Sequence of chain 1.C:
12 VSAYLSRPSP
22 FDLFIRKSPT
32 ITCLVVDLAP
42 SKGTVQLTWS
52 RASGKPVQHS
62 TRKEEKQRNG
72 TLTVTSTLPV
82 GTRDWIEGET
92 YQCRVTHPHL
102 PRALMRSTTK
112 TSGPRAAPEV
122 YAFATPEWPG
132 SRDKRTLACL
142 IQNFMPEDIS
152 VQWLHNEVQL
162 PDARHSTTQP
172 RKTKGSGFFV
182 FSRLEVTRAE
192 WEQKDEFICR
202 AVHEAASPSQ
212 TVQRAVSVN

Binding-site contacts:
Ligand atom C8 contacts residue GLN68 of chain 1.C at 3.7 Å.
Ligand atom O4 contacts residue VAL37 of chain 1.C at 3.6 Å.
Ligand atom O2 contacts residue GLN170 of chain 1.C at 4.1 Å.
Ligand atom O7 contacts residue ASN70 of chain 1.C at 4.2 Å.
Ligand atom O6 contacts residue SER13 of chain 1.C at 3.8 Å.
Ligand atom C3 contacts residue ASN70 of chain 1.C at 3.8 Å.
Ligand atom O3 contacts residue LEU35 of chain 1.C at 3.3 Å.
Ligand atom O5 contacts residue ASN70 of chain 1.C at 2.4 Å (h-bond).
Ligand atom N2 contacts residue THR72 of chain 1.C at 3.4 Å (h-bond).
Ligand atom C5 contacts residue GLN68 of chain 1.C at 4.0 Å.
Ligand atom O3 contacts residue LEU39 of chain 1.C at 3.7 Å.
Ligand atom C2 contacts residue ASN70 of chain 1.C at 2.5 Å.
Ligand atom C3 contacts residue TYR15 of chain 1.C at 3.6 Å (hydrophobic).
Ligand atom C1 contacts residue THR72 of chain 1.C at 3.5 Å.
Ligand atom O7 contacts residue THR74 of chain 1.C at 2.6 Å (h-bond).
Ligand atom C8 contacts residue THR74 of chain 1.C at 3.9 Å.
Ligand atom O6 contacts residue LEU35 of chain 1.C at 4.0 Å.
Ligand atom C1 contacts residue TYR15 of chain 1.C at 4.0 Å (hydrophobic).
Ligand atom C8 contacts residue LEU39 of chain 1.C at 3.7 Å (hydrophobic).
Ligand atom C2 contacts residue VAL37 of chain 1.C at 3.9 Å (hydrophobic).
Ligand atom N2 contacts residue ASN70 of chain 1.C at 2.9 Å (h-bond).
Ligand atom C5 contacts residue TYR15 of chain 1.C at 4.2 Å (hydrophobic).
Ligand atom O6 contacts residue GLN68 of chain 1.C at 3.9 Å.
Ligand atom O6 contacts residue TYR15 of chain 1.C at 2.5 Å (h-bond).
Ligand atom C5 contacts residue ASN70 of chain 1.C at 3.6 Å.
Ligand atom O7 contacts residue VAL37 of chain 1.C at 3.7 Å.
Ligand atom O3 contacts residue GLN170 of chain 1.C at 3.6 Å.
Ligand atom C6 contacts residue TYR15 of chain 1.C at 3.3 Å (hydrophobic).
Ligand atom C6 contacts residue GLN68 of chain 1.C at 3.9 Å.
Ligand atom C2 contacts residue THR72 of chain 1.C at 3.8 Å.
Ligand atom C7 contacts residue ASN70 of chain 1.C at 3.7 Å.
Ligand atom C1 contacts residue ASN70 of chain 1.C at 1.4 Å.
Ligand atom O5 contacts residue VAL37 of chain 1.C at 4.0 Å.
Ligand atom O4 contacts residue TYR15 of chain 1.C at 4.0 Å.
Ligand atom C3 contacts residue LEU39 of chain 1.C at 3.9 Å (hydrophobic).
Ligand atom O3 contacts residue VAL37 of chain 1.C at 4.1 Å.
Ligand atom C7 contacts residue LEU39 of chain 1.C at 4.1 Å (hydrophobic).
Ligand atom C3 contacts residue THR72 of chain 1.C at 3.9 Å.
Ligand atom N2 contacts residue LEU39 of chain 1.C at 3.6 Å.
Ligand atom C7 contacts residue THR74 of chain 1.C at 3.6 Å.

The protein below binds the small molecule below.
Small molecule (SMILES): CC(=O)N[C@H]1[C@H](O[C@H]2[C@H](O)[C@@H](NC(C)=O)CO[C@@H]2CO)O[C@H](CO)[C@@H](O[C@@H]2O[C@H](CO[C@H]3O[C@H](CO)[C@@H](O)[C@H](O)[C@@H]3O)[C@@H](O)[C@H](O[C@H]3O[C@H](CO)[C@@H](O)[C@H](O)[C@@H]3O)[C@@H]2O)[C@@H]1O